Sequence of chain 1.F:
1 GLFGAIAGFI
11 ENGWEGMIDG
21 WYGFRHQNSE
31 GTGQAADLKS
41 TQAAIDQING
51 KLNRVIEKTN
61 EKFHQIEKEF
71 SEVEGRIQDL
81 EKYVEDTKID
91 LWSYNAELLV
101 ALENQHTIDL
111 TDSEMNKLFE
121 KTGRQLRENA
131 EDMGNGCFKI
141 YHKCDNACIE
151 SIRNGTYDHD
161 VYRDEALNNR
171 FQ

Binding-site contacts:
Ligand atom O7 contacts residue ASN154 of chain 1.F at 3.2 Å (h-bond).
Ligand atom N2 contacts residue THR156 of chain 1.F at 4.1 Å.
Ligand atom O6 contacts residue SER151 of chain 1.F at 3.6 Å.
Ligand atom O5 contacts residue ASN154 of chain 1.F at 2.4 Å (h-bond).
Ligand atom O6 contacts residue GLU150 of chain 1.F at 3.9 Å.
Ligand atom O6 contacts residue ALA147 of chain 1.F at 2.3 Å (h-bond).
Ligand atom C8 contacts residue THR156 of chain 1.F at 4.4 Å.
Ligand atom O5 contacts residue SER151 of chain 1.F at 4.1 Å.
Ligand atom C1 contacts residue SER151 of chain 1.F at 4.4 Å.
Ligand atom C6 contacts residue ALA147 of chain 1.F at 3.7 Å (hydrophobic).
Ligand atom O5 contacts residue GLU150 of chain 1.F at 3.4 Å.
Ligand atom O5 contacts residue THR156 of chain 1.F at 4.3 Å.
Ligand atom C5 contacts residue GLU150 of chain 1.F at 4.4 Å.
Ligand atom C5 contacts residue ASN154 of chain 1.F at 3.7 Å.
Ligand atom O6 contacts residue CYS148 of chain 1.F at 4.3 Å.
Ligand atom C1 contacts residue ASN154 of chain 1.F at 1.4 Å.
Ligand atom C1 contacts residue THR156 of chain 1.F at 3.6 Å.
Ligand atom C2 contacts residue THR156 of chain 1.F at 4.5 Å.
Ligand atom C3 contacts residue ASN154 of chain 1.F at 3.8 Å.
Ligand atom C7 contacts residue ASN154 of chain 1.F at 3.2 Å.
Ligand atom C1 contacts residue GLU150 of chain 1.F at 4.4 Å.
Ligand atom C2 contacts residue ASN154 of chain 1.F at 2.4 Å.
Ligand atom C4 contacts residue ASN154 of chain 1.F at 4.2 Å.
Ligand atom C8 contacts residue ASN154 of chain 1.F at 4.4 Å.
Ligand atom C6 contacts residue GLU150 of chain 1.F at 4.0 Å.
Ligand atom N2 contacts residue ASN154 of chain 1.F at 2.9 Å (h-bond).

This protein binds this small molecule.
Small molecule (SMILES): CC(=O)N[C@@H]1[C@@H](O)[C@H](O)[C@@H](CO)O[C@H]1O